Sequence of chain 1.E:
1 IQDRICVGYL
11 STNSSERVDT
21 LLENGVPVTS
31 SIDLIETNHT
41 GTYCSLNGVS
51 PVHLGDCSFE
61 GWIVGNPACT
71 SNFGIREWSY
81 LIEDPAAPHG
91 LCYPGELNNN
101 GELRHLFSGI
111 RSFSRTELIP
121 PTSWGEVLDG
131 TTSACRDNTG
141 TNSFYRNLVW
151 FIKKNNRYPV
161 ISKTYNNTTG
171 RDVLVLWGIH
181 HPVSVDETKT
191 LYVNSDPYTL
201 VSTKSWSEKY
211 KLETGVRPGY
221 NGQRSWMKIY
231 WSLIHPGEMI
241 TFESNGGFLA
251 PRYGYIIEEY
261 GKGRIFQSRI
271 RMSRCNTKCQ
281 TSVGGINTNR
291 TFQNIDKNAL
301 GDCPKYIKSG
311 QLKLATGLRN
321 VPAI

Binding-site contacts:
Ligand atom O5 contacts residue MET239 of chain 1.E at 4.2 Å.
Ligand atom C7 contacts residue ASN166 of chain 1.E at 4.2 Å.
Ligand atom C8 contacts residue THR168 of chain 1.E at 4.3 Å.
Ligand atom C6 contacts residue MET239 of chain 1.E at 4.0 Å (hydrophobic).
Ligand atom C3 contacts residue ASN166 of chain 1.E at 3.8 Å.
Ligand atom O6 contacts residue MET239 of chain 1.E at 3.9 Å.
Ligand atom O5 contacts residue ASN166 of chain 1.E at 2.3 Å (h-bond).
Ligand atom C5 contacts residue ASN166 of chain 1.E at 3.6 Å.
Ligand atom C6 contacts residue ASN166 of chain 1.E at 4.2 Å.
Ligand atom N2 contacts residue ASN166 of chain 1.E at 3.0 Å (h-bond).
Ligand atom C2 contacts residue ASN166 of chain 1.E at 2.5 Å.
Ligand atom C1 contacts residue ASN166 of chain 1.E at 1.4 Å.
Ligand atom N2 contacts residue THR168 of chain 1.E at 4.3 Å.
Ligand atom C4 contacts residue ASN166 of chain 1.E at 4.2 Å.

This small molecule binds to this protein.
Small molecule (SMILES): CC(=O)N[C@@H]1[C@@H](O)[C@H](O)[C@@H](CO)O[C@H]1O